Sequence of chain 1.D:
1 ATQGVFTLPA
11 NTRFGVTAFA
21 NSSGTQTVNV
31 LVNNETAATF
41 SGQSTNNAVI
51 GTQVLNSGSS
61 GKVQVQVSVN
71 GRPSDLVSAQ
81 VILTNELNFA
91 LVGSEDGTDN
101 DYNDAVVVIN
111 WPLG

Binding-site contacts:
Ligand atom O1 contacts residue ASP96 of chain 1.D at 4.3 Å.
Ligand atom O1 contacts residue GLY97 of chain 1.D at 4.0 Å.
Ligand atom N1 contacts residue ASP96 of chain 1.D at 4.4 Å.
Ligand atom C1 contacts residue MMA1 of chain 1.V at 2.4 Å.
Ligand atom N1 contacts residue MMA1 of chain 1.V at 1.4 Å.
Ligand atom C1 contacts residue SER23 of chain 1.D at 4.0 Å.
Ligand atom N1 contacts residue SER22 of chain 1.D at 4.5 Å.
Ligand atom O1 contacts residue MMA1 of chain 1.V at 2.7 Å.
Ligand atom C2 contacts residue SER23 of chain 1.D at 4.3 Å.
Ligand atom N1 contacts residue SER23 of chain 1.D at 3.0 Å (h-bond).
Ligand atom C2 contacts residue MMA1 of chain 1.V at 3.7 Å.

A small-molecule ligand and the protein it binds are described below.
Small molecule (SMILES): NC(=O)/C=C/c1ccccc1